Binding-site contacts:
Ligand atom N1 contacts residue ARG224 of chain 1.A at 3.1 Å (salt-bridge).
Ligand atom C1 contacts residue HIS225 of chain 1.A at 3.8 Å.
Ligand atom C1 contacts residue ARG224 of chain 1.A at 4.3 Å.
Ligand atom O2 contacts residue HIS225 of chain 1.A at 4.0 Å.
Ligand atom O1 contacts residue TYR157 of chain 1.A at 2.8 Å (h-bond).
Ligand atom O2 contacts residue VAL158 of chain 1.A at 3.6 Å (h-bond).
Ligand atom N1 contacts residue TYR157 of chain 1.A at 4.1 Å.
Ligand atom C3 contacts residue TYR157 of chain 1.A at 4.2 Å (hydrophobic).
Ligand atom N1 contacts residue ASP226 of chain 1.A at 3.9 Å.
Ligand atom C1 contacts residue TYR157 of chain 1.A at 3.8 Å (hydrophobic).
Ligand atom O1 contacts residue HIS225 of chain 1.A at 4.3 Å.
Ligand atom C2 contacts residue TYR157 of chain 1.A at 4.2 Å (hydrophobic).
Ligand atom C3 contacts residue LEU189 of chain 1.A at 4.5 Å (hydrophobic).
Ligand atom N1 contacts residue HIS225 of chain 1.A at 3.4 Å.
Ligand atom N1 contacts residue GLN160 of chain 1.A at 3.8 Å.
Ligand atom C1 contacts residue ASP226 of chain 1.A at 3.7 Å.
Ligand atom C2 contacts residue HIS225 of chain 1.A at 4.0 Å.
Ligand atom C3 contacts residue MET187 of chain 1.A at 4.3 Å (hydrophobic).
Ligand atom C3 contacts residue ASP226 of chain 1.A at 4.0 Å.
Ligand atom O2 contacts residue TYR157 of chain 1.A at 4.0 Å.
Ligand atom C2 contacts residue ASP226 of chain 1.A at 3.9 Å.
Ligand atom O1 contacts residue ASP226 of chain 1.A at 3.4 Å.

Sequence of chain 1.A:
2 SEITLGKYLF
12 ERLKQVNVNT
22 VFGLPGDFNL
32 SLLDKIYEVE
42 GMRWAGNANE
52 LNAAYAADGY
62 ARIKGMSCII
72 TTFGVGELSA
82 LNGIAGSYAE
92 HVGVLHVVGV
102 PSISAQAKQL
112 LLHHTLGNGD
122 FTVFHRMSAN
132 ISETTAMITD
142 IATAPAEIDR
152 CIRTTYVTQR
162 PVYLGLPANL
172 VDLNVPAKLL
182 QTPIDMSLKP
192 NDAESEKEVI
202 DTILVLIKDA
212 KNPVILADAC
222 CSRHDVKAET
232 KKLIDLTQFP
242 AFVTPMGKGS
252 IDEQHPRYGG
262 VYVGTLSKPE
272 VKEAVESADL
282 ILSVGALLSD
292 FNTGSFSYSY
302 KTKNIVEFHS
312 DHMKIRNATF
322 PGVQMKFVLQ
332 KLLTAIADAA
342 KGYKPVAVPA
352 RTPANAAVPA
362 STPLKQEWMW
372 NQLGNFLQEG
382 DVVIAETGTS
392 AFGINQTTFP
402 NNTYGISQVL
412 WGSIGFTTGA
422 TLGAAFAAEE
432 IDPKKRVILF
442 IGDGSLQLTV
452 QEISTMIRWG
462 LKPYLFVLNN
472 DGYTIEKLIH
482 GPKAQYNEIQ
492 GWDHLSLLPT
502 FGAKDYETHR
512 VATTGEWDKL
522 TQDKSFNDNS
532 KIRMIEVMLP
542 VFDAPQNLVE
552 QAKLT

A protein and the small-molecule ligand that binds it are described below.
Small molecule (SMILES): CC(=O)C(N)=O